Binding-site contacts:
Ligand atom O7 contacts residue ASN635 of chain 1.B at 3.1 Å (h-bond).
Ligand atom C7 contacts residue GLN663 of chain 1.B at 4.4 Å.
Ligand atom O5 contacts residue THR637 of chain 1.B at 4.3 Å.
Ligand atom C5 contacts residue ASN635 of chain 1.B at 3.8 Å.
Ligand atom C4 contacts residue ASN635 of chain 1.B at 4.3 Å.
Ligand atom C7 contacts residue ASN635 of chain 1.B at 3.2 Å.
Ligand atom O5 contacts residue ASN635 of chain 1.B at 2.4 Å (h-bond).
Ligand atom N2 contacts residue ASN635 of chain 1.B at 2.9 Å (h-bond).
Ligand atom C8 contacts residue GLN663 of chain 1.B at 3.4 Å.
Ligand atom C8 contacts residue VAL634 of chain 1.B at 4.3 Å (hydrophobic).
Ligand atom N2 contacts residue GLN663 of chain 1.B at 4.3 Å.
Ligand atom C1 contacts residue THR637 of chain 1.B at 4.3 Å.
Ligand atom C8 contacts residue ASN635 of chain 1.B at 4.3 Å.
Ligand atom C1 contacts residue ASN635 of chain 1.B at 1.5 Å.
Ligand atom C3 contacts residue ASN635 of chain 1.B at 3.9 Å.
Ligand atom C2 contacts residue ASN635 of chain 1.B at 2.5 Å.

A small-molecule ligand and the protein it binds are described below.
Small molecule (SMILES): CC(=O)N[C@@H]1[C@@H](O)[C@H](O)[C@@H](CO)O[C@H]1O

Sequence of chain 1.B:
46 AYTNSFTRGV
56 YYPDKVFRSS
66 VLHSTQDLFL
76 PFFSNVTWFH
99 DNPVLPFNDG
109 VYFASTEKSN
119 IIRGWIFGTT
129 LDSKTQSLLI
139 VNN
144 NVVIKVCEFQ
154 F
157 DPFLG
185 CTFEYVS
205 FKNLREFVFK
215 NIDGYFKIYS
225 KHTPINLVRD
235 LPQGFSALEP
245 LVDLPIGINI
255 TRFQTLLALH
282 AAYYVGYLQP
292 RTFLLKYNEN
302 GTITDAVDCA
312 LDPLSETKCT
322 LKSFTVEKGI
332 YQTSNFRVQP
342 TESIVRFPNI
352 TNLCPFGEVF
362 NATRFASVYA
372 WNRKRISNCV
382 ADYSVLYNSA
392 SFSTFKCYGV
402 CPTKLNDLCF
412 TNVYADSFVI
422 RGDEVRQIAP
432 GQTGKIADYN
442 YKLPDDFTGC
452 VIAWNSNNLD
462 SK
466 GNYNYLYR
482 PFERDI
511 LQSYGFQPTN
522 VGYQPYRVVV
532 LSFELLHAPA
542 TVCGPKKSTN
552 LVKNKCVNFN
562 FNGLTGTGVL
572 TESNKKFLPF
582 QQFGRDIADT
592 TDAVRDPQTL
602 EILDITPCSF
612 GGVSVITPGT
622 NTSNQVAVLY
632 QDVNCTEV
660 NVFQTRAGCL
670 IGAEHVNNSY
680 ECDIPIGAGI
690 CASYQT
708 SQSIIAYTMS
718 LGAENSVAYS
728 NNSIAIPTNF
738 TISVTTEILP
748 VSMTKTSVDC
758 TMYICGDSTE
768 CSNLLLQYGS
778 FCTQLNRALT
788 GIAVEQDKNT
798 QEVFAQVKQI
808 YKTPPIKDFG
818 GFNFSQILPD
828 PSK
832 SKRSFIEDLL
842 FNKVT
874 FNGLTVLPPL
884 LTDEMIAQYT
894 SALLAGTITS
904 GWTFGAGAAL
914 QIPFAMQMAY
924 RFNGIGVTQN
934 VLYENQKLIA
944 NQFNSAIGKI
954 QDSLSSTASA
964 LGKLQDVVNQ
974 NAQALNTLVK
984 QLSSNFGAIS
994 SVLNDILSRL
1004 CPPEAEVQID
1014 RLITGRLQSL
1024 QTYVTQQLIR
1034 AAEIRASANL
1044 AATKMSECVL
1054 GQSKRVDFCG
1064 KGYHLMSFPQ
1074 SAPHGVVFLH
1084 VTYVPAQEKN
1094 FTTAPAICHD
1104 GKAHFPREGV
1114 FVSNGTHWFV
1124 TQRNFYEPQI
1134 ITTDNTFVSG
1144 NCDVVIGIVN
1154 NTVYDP